Binding-site contacts:
Ligand atom O5 contacts residue TYR98 of chain 1.A at 4.1 Å.
Ligand atom O1B contacts residue ARG52 of chain 1.B at 2.6 Å (salt-bridge).
Ligand atom C10 contacts residue TYR33 of chain 1.B at 3.6 Å (hydrophobic).
Ligand atom O2 contacts residue TYR33 of chain 1.B at 3.8 Å.
Ligand atom O1A contacts residue PHE50 of chain 1.B at 4.2 Å.
Ligand atom C3 contacts residue GLU107 of chain 1.B at 4.2 Å.
Ligand atom C5 contacts residue ARG101 of chain 1.A at 4.0 Å.
Ligand atom O4 contacts residue SER97 of chain 1.A at 4.1 Å.
Ligand atom O4 contacts residue ARG101 of chain 1.A at 2.6 Å (salt-bridge).
Ligand atom O8 contacts residue ARG33 of chain 1.A at 4.1 Å.
Ligand atom O7 contacts residue ARG33 of chain 1.A at 3.9 Å.
Ligand atom C1 contacts residue TYR33 of chain 1.B at 3.8 Å (hydrophobic).
Ligand atom C5 contacts residue SER97 of chain 1.A at 3.2 Å.
Ligand atom C3 contacts residue TYR33 of chain 1.B at 3.9 Å (hydrophobic).
Ligand atom O5 contacts residue LEU100 of chain 1.A at 4.1 Å.
Ligand atom C8 contacts residue ASN31 of chain 1.A at 3.5 Å.
Ligand atom C8 contacts residue TYR38 of chain 1.A at 3.5 Å (hydrophobic).
Ligand atom O8 contacts residue ASN31 of chain 1.A at 3.5 Å (h-bond).
Ligand atom O5 contacts residue ARG101 of chain 1.A at 3.0 Å (salt-bridge).
Ligand atom C11 contacts residue ASN56 of chain 1.B at 3.7 Å.
Ligand atom C7 contacts residue TYR98 of chain 1.A at 3.3 Å (hydrophobic).
Ligand atom O7 contacts residue TYR98 of chain 1.A at 4.1 Å.
Ligand atom O4 contacts residue HIS102 of chain 1.B at 3.8 Å.
Ligand atom O4 contacts residue GLU107 of chain 1.B at 2.4 Å (salt-bridge).
Ligand atom O1B contacts residue PHE50 of chain 1.B at 4.2 Å.
Ligand atom C3 contacts residue ARG101 of chain 1.A at 4.1 Å.
Ligand atom C8 contacts residue SER97 of chain 1.A at 4.1 Å.
Ligand atom C10 contacts residue ASN56 of chain 1.B at 3.4 Å.
Ligand atom O5 contacts residue SER97 of chain 1.A at 2.5 Å (h-bond).
Ligand atom C3 contacts residue HIS102 of chain 1.B at 4.0 Å.
Ligand atom O1A contacts residue ARG52 of chain 1.B at 3.2 Å (salt-bridge).
Ligand atom C4 contacts residue HIS102 of chain 1.B at 4.0 Å.
Ligand atom C4 contacts residue GLU107 of chain 1.B at 2.8 Å.
Ligand atom C2 contacts residue TYR33 of chain 1.B at 4.1 Å (hydrophobic).
Ligand atom C8 contacts residue TYR98 of chain 1.A at 3.0 Å (hydrophobic).
Ligand atom O8 contacts residue TYR38 of chain 1.A at 2.6 Å.
Ligand atom C5 contacts residue GLU107 of chain 1.B at 3.4 Å.
Ligand atom C4 contacts residue ARG101 of chain 1.A at 3.8 Å.
Ligand atom C1 contacts residue ARG52 of chain 1.B at 3.5 Å.
Ligand atom O1B contacts residue TYR33 of chain 1.B at 2.8 Å (h-bond).

This protein binds this small molecule.
Small molecule (SMILES): C=CCO[C@]1(C(=O)O)C[C@@H](O)[C@@H](O)[C@@H]([C@@H](O)CO)O1

Sequence of chain 1.A:
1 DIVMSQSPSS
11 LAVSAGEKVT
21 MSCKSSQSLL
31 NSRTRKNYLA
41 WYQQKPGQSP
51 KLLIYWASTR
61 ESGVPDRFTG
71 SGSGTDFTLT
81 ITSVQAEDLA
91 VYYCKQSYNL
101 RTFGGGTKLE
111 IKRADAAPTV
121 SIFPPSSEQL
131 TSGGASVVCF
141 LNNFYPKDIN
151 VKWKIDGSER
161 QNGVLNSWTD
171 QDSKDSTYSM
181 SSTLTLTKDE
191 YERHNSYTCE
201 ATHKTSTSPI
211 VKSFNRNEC

Sequence of chain 1.B:
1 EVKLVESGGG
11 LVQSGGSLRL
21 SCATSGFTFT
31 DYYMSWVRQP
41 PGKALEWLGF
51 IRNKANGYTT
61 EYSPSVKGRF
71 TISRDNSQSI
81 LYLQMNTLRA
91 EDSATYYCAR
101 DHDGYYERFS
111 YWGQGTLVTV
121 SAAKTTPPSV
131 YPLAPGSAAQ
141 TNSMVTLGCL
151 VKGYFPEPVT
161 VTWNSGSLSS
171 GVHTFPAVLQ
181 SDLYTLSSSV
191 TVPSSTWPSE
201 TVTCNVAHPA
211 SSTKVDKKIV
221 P